Binding-site contacts:
Ligand atom C1 contacts residue LYS129 of chain 1.A at 3.3 Å.
Ligand atom C5 contacts residue GLU32 of chain 1.A at 3.5 Å.
Ligand atom O contacts residue PHE28 of chain 1.A at 3.7 Å.
Ligand atom C1 contacts residue LEU165 of chain 1.A at 3.8 Å (hydrophobic).
Ligand atom N contacts residue LEU165 of chain 1.A at 3.1 Å (h-bond).
Ligand atom O contacts residue COA1 of chain 1.B at 3.3 Å.
Ligand atom C7 contacts residue ASN35 of chain 1.A at 3.6 Å.
Ligand atom C4 contacts residue MET106 of chain 1.A at 3.6 Å (hydrophobic).
Ligand atom N contacts residue COA1 of chain 1.B at 3.3 Å (h-bond).
Ligand atom C6 contacts residue ILE102 of chain 1.A at 4.0 Å (hydrophobic).
Ligand atom C7 contacts residue PHE99 of chain 1.A at 4.0 Å (hydrophobic).
Ligand atom C contacts residue COA1 of chain 1.B at 3.6 Å.
Ligand atom N contacts residue LYS129 of chain 1.A at 3.5 Å (salt-bridge).
Ligand atom C1 contacts residue COA1 of chain 1.B at 3.3 Å.
Ligand atom C7 contacts residue PHE28 of chain 1.A at 3.9 Å (hydrophobic).
Ligand atom C8 contacts residue LEU46 of chain 1.A at 3.8 Å (hydrophobic).
Ligand atom C contacts residue GLY128 of chain 1.A at 3.5 Å.
Ligand atom C2 contacts residue PHE28 of chain 1.A at 4.0 Å (hydrophobic).
Ligand atom C2 contacts residue LYS129 of chain 1.A at 3.8 Å.
Ligand atom C2 contacts residue COA1 of chain 1.B at 3.7 Å.
Ligand atom C9 contacts residue PHE28 of chain 1.A at 3.9 Å (hydrophobic).
Ligand atom O contacts residue ILE130 of chain 1.A at 3.3 Å.
Ligand atom C3 contacts residue MET106 of chain 1.A at 3.9 Å (hydrophobic).
Ligand atom C contacts residue LEU165 of chain 1.A at 3.6 Å (hydrophobic).
Ligand atom C9 contacts residue ILE130 of chain 1.A at 3.9 Å (hydrophobic).
Ligand atom C6 contacts residue GLU32 of chain 1.A at 3.2 Å.
Ligand atom C8 contacts residue MET106 of chain 1.A at 4.0 Å (hydrophobic).
Ligand atom O contacts residue LYS129 of chain 1.A at 3.4 Å (salt-bridge).
Ligand atom C6 contacts residue ASN35 of chain 1.A at 3.6 Å.
Ligand atom C5 contacts residue PHE28 of chain 1.A at 4.0 Å (hydrophobic).
Ligand atom C8 contacts residue PHE99 of chain 1.A at 4.0 Å (hydrophobic).
Ligand atom O contacts residue LEU131 of chain 1.A at 2.8 Å (h-bond).
Ligand atom C contacts residue LYS129 of chain 1.A at 3.8 Å.
Ligand atom C1 contacts residue ILE130 of chain 1.A at 3.9 Å (hydrophobic).
Ligand atom C contacts residue VAL164 of chain 1.A at 3.6 Å (hydrophobic).
Ligand atom C7 contacts residue ILE102 of chain 1.A at 4.0 Å (hydrophobic).
Ligand atom C8 contacts residue PHE28 of chain 1.A at 4.0 Å (hydrophobic).
Ligand atom C4 contacts residue PHE28 of chain 1.A at 4.0 Å (hydrophobic).
Ligand atom C9 contacts residue MET106 of chain 1.A at 3.4 Å (hydrophobic).
Ligand atom C1 contacts residue LEU131 of chain 1.A at 3.7 Å (hydrophobic).

The protein below binds the small molecule below.
Small molecule (SMILES): CC(=O)NCCc1ccccc1

Sequence of chain 1.A:
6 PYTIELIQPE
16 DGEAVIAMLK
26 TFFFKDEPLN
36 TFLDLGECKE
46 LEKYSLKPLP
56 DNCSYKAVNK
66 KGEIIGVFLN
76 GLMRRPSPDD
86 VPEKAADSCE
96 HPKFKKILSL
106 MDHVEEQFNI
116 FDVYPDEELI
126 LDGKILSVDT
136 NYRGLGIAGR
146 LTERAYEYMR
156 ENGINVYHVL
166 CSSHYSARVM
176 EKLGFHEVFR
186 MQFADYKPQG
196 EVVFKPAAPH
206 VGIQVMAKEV